The small molecule below binds the protein below.
Small molecule (SMILES): COc1ccc2c(O[C@@H]3C[C@H]4C(=O)N[C@]5(C(=O)NS(=O)(=O)C6(C)CC6)C[C@H]5CC/C=C/C/C=C/[C@H](NC(=O)c5ccn(C)n5)C(=O)N4C3)cc(OC(C)C)nc2c1C

Binding-site contacts:
Ligand atom C40 contacts residue HIS58 of chain 1.A at 3.5 Å.
Ligand atom C26 contacts residue ALA158 of chain 1.A at 3.6 Å (hydrophobic).
Ligand atom O6 contacts residue PHE44 of chain 1.A at 3.5 Å.
Ligand atom S4 contacts residue SER140 of chain 1.A at 3.5 Å (h-bond).
Ligand atom N31 contacts residue ALA158 of chain 1.A at 2.7 Å (h-bond).
Ligand atom N15 contacts residue HIS58 of chain 1.A at 3.4 Å (h-bond).
Ligand atom C53 contacts residue ASP82 of chain 1.A at 3.5 Å.
Ligand atom C19 contacts residue HIS58 of chain 1.A at 3.5 Å.
Ligand atom C44 contacts residue ASP82 of chain 1.A at 3.6 Å.
Ligand atom O6 contacts residue SER140 of chain 1.A at 2.8 Å (h-bond).
Ligand atom C54 contacts residue VAL79 of chain 1.A at 3.3 Å (hydrophobic).
Ligand atom C2 contacts residue SER140 of chain 1.A at 3.6 Å.
Ligand atom C8 contacts residue SER140 of chain 1.A at 3.6 Å.
Ligand atom O9 contacts residue SER139 of chain 1.A at 3.4 Å (h-bond).
Ligand atom O9 contacts residue GLY138 of chain 1.A at 3.0 Å (h-bond).
Ligand atom O6 contacts residue GLY138 of chain 1.A at 3.2 Å.
Ligand atom C58 contacts residue ASP80 of chain 1.A at 3.4 Å.
Ligand atom N15 contacts residue LYS156 of chain 1.A at 2.8 Å (salt-bridge).
Ligand atom C55 contacts residue VAL79 of chain 1.A at 3.6 Å (hydrophobic).
Ligand atom N45 contacts residue ASP82 of chain 1.A at 3.6 Å (salt-bridge).
Ligand atom C11 contacts residue PHE155 of chain 1.A at 3.3 Å (hydrophobic).
Ligand atom C38 contacts residue ALA158 of chain 1.A at 3.3 Å (hydrophobic).
Ligand atom C16 contacts residue HIS58 of chain 1.A at 3.5 Å.
Ligand atom O24 contacts residue ALA157 of chain 1.A at 3.1 Å.
Ligand atom N7 contacts residue HIS58 of chain 1.A at 3.1 Å (h-bond).
Ligand atom O6 contacts residue SER43 of chain 1.A at 3.6 Å (h-bond).
Ligand atom N7 contacts residue SER140 of chain 1.A at 3.4 Å (h-bond).
Ligand atom C2 contacts residue HIS58 of chain 1.A at 3.3 Å.
Ligand atom O52 contacts residue ASP82 of chain 1.A at 3.6 Å (salt-bridge).
Ligand atom O9 contacts residue SER140 of chain 1.A at 3.5 Å (h-bond).
Ligand atom O9 contacts residue LEU136 of chain 1.A at 3.6 Å (h-bond).
Ligand atom C54 contacts residue ASP82 of chain 1.A at 3.5 Å.
Ligand atom C57 contacts residue LYS156 of chain 1.A at 3.3 Å.
Ligand atom O24 contacts residue ALA158 of chain 1.A at 2.8 Å (h-bond).
Ligand atom C1 contacts residue GLN42 of chain 1.A at 3.5 Å.
Ligand atom C54 contacts residue TYR57 of chain 1.A at 3.4 Å (hydrophobic).
Ligand atom C53 contacts residue VAL79 of chain 1.A at 3.6 Å (hydrophobic).
Ligand atom C40 contacts residue GLN42 of chain 1.A at 3.5 Å.
Ligand atom O56 contacts residue LYS156 of chain 1.A at 2.9 Å (salt-bridge).
Ligand atom O5 contacts residue GLY138 of chain 1.A at 2.9 Å (h-bond).

Sequence of chain 1.A:
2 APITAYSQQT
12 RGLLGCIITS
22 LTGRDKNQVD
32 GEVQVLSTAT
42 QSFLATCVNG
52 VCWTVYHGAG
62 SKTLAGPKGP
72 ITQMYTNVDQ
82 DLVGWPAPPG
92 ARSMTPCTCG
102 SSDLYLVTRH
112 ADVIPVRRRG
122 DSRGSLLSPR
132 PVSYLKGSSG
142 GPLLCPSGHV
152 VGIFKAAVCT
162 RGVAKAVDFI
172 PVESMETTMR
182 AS